Binding-site contacts:
Ligand atom C6 contacts residue THR443 of chain 1.A at 3.9 Å.
Ligand atom C6 contacts residue PHE256 of chain 1.A at 4.3 Å (hydrophobic).
Ligand atom C3 contacts residue PHE442 of chain 1.A at 4.0 Å (hydrophobic).
Ligand atom C3 contacts residue NAP1 of chain 1.C at 3.5 Å.
Ligand atom C6 contacts residue PHE287 of chain 1.A at 3.6 Å (hydrophobic).
Ligand atom C4 contacts residue THR443 of chain 1.A at 4.0 Å.
Ligand atom C1 contacts residue NAP1 of chain 1.C at 3.5 Å.
Ligand atom O7 contacts residue PHE287 of chain 1.A at 4.3 Å.
Ligand atom C1 contacts residue FAD1 of chain 1.B at 3.4 Å.
Ligand atom O7 contacts residue ARG337 of chain 1.A at 3.8 Å.
Ligand atom O contacts residue ARG337 of chain 1.A at 2.8 Å (salt-bridge).
Ligand atom C4 contacts residue LEU445 of chain 1.A at 4.0 Å (hydrophobic).
Ligand atom C2 contacts residue LEU154 of chain 1.A at 4.0 Å (hydrophobic).
Ligand atom C2 contacts residue FAD1 of chain 1.B at 3.6 Å.
Ligand atom C2 contacts residue NAP1 of chain 1.C at 3.4 Å.
Ligand atom C2 contacts residue LEU445 of chain 1.A at 3.8 Å (hydrophobic).
Ligand atom C3 contacts residue TRP500 of chain 1.A at 3.8 Å (hydrophobic).
Ligand atom C3 contacts residue LEU154 of chain 1.A at 4.2 Å (hydrophobic).
Ligand atom O7 contacts residue FAD1 of chain 1.B at 3.5 Å.
Ligand atom C5 contacts residue LEU445 of chain 1.A at 4.2 Å (hydrophobic).
Ligand atom C4 contacts residue PHE442 of chain 1.A at 3.5 Å (hydrophobic).
Ligand atom O contacts residue NAP1 of chain 1.C at 3.1 Å (h-bond).
Ligand atom C6 contacts residue ARG337 of chain 1.A at 4.2 Å.
Ligand atom C5 contacts residue THR443 of chain 1.A at 3.0 Å.
Ligand atom C6 contacts residue PHE442 of chain 1.A at 4.0 Å (hydrophobic).
Ligand atom C3 contacts residue LEU445 of chain 1.A at 4.2 Å (hydrophobic).
Ligand atom O7 contacts residue THR443 of chain 1.A at 4.2 Å.
Ligand atom C1 contacts residue ARG337 of chain 1.A at 3.7 Å.
Ligand atom C5 contacts residue PHE442 of chain 1.A at 4.0 Å (hydrophobic).
Ligand atom O contacts residue FAD1 of chain 1.B at 3.3 Å.
Ligand atom O7 contacts residue PHE256 of chain 1.A at 4.2 Å.

A small-molecule ligand and the protein it binds are described below.
Small molecule (SMILES): O=C1CCCCCO1

Sequence of chain 1.A:
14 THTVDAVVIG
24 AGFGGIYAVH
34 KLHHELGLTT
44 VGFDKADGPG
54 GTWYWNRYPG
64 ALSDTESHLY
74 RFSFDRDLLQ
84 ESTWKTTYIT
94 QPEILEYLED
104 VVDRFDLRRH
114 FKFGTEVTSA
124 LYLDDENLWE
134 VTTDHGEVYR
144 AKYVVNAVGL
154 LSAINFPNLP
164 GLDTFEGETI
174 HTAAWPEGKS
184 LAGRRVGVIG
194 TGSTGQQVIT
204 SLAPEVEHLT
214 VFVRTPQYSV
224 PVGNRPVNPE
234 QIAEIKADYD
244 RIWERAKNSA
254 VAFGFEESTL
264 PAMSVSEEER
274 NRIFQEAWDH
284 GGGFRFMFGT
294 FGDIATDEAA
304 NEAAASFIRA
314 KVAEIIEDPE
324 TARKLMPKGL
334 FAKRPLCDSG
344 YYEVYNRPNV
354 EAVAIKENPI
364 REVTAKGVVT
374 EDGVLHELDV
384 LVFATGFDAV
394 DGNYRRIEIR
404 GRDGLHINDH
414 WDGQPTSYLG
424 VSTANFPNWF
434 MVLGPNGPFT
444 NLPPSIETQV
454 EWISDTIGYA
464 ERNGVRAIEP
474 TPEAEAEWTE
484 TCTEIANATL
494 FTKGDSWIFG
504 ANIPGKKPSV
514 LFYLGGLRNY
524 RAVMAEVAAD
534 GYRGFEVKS